Binding-site contacts:
Ligand atom NE contacts residue GLU35 of chain 1.A at 4.2 Å.
Ligand atom O contacts residue ASN46 of chain 1.A at 4.4 Å.
Ligand atom OXT contacts residue ARG45 of chain 1.A at 4.2 Å.
Ligand atom CZ contacts residue VAL109 of chain 1.A at 3.5 Å (hydrophobic).
Ligand atom NH1 contacts residue TRP108 of chain 1.A at 4.1 Å.
Ligand atom NH1 contacts residue ALA110 of chain 1.A at 4.4 Å.
Ligand atom NH2 contacts residue ALA110 of chain 1.A at 3.0 Å (h-bond).
Ligand atom NE contacts residue ALA110 of chain 1.A at 4.4 Å.
Ligand atom CZ contacts residue ALA110 of chain 1.A at 3.8 Å (hydrophobic).
Ligand atom CZ contacts residue GLU35 of chain 1.A at 3.6 Å.
Ligand atom NE contacts residue VAL109 of chain 1.A at 4.3 Å.
Ligand atom NH1 contacts residue GLU35 of chain 1.A at 4.3 Å.
Ligand atom CD contacts residue ALA110 of chain 1.A at 4.2 Å (hydrophobic).
Ligand atom CZ contacts residue TRP108 of chain 1.A at 4.4 Å (hydrophobic).
Ligand atom NH1 contacts residue ALA107 of chain 1.A at 4.0 Å.
Ligand atom NH2 contacts residue VAL109 of chain 1.A at 3.2 Å (h-bond).
Ligand atom NH2 contacts residue GLU35 of chain 1.A at 2.4 Å (salt-bridge).
Ligand atom NH2 contacts residue TRP108 of chain 1.A at 3.8 Å.
Ligand atom CD contacts residue GLU35 of chain 1.A at 3.8 Å.
Ligand atom OXT contacts residue ASN46 of chain 1.A at 4.3 Å.
Ligand atom NH1 contacts residue VAL109 of chain 1.A at 3.2 Å (h-bond).
Ligand atom N contacts residue ASN44 of chain 1.A at 4.3 Å.

Sequence of chain 1.A:
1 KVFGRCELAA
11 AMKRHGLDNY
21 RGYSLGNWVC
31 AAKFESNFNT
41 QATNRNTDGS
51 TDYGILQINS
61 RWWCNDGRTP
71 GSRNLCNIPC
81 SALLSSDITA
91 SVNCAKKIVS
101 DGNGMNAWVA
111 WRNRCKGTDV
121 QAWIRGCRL

A small-molecule ligand and the protein it binds are described below.
Small molecule (SMILES): NC(=[NH2+])NCCC[C@H](N)C(=O)O